Sequence of chain 1.A:
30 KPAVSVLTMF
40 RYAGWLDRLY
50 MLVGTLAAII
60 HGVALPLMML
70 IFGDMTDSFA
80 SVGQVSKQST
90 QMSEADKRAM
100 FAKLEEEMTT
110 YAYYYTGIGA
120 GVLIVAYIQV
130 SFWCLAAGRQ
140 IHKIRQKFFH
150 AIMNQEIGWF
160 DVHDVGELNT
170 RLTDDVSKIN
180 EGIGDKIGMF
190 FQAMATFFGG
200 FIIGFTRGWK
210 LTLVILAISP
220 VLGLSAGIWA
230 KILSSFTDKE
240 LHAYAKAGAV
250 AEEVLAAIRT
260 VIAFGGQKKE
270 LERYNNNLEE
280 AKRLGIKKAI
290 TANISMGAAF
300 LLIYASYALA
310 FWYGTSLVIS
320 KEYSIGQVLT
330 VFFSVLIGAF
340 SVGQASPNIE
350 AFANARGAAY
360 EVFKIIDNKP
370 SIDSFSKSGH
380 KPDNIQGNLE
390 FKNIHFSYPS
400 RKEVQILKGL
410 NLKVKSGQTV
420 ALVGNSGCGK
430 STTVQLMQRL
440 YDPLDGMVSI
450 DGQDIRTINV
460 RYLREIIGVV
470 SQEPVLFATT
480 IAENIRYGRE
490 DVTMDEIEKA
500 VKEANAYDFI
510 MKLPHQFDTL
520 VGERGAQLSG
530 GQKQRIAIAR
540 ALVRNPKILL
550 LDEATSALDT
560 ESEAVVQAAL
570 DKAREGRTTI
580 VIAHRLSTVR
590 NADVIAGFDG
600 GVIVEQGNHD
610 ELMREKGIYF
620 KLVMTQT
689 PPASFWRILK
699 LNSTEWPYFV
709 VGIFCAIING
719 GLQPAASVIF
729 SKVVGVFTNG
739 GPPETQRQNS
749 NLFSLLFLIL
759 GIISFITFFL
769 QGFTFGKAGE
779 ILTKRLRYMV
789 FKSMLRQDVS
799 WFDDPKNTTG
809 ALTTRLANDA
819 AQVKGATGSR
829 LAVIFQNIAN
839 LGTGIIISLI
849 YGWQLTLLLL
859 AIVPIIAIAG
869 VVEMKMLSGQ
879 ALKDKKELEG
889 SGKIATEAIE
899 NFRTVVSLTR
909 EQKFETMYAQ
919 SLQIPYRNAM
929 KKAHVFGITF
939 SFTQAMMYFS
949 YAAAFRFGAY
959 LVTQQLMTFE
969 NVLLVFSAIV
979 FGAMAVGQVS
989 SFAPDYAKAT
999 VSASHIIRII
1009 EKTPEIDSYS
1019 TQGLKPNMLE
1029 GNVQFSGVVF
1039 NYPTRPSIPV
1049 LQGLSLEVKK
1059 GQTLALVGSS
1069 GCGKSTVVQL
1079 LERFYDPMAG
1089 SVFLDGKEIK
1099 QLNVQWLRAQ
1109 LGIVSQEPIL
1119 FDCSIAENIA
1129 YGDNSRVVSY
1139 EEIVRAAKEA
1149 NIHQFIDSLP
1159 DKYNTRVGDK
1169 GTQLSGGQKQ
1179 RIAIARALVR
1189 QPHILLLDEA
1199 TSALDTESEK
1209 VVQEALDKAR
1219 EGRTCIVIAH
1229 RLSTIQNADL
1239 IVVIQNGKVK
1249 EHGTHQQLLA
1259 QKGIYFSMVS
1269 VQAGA

This protein binds this small molecule.
Small molecule (SMILES): Brc1ccc(Oc2c(Br)cc(Br)cc2Br)c(Br)c1

Binding-site contacts:
Ligand atom OAJ contacts residue TYR949 of chain 1.A at 4.4 Å.
Ligand atom CAO contacts residue PHE974 of chain 1.A at 4.3 Å (hydrophobic).
Ligand atom BR5 contacts residue SER975 of chain 1.A at 3.4 Å.
Ligand atom OAJ contacts residue PHE974 of chain 1.A at 4.4 Å.
Ligand atom BR2 contacts residue TYR949 of chain 1.A at 4.4 Å.
Ligand atom BR5 contacts residue PHE728 of chain 1.A at 3.4 Å.
Ligand atom BR3 contacts residue MET68 of chain 1.A at 3.4 Å.
Ligand atom BR2 contacts residue VAL978 of chain 1.A at 3.5 Å.
Ligand atom CAM contacts residue PHE979 of chain 1.A at 4.4 Å (hydrophobic).
Ligand atom BR4 contacts residue PHE974 of chain 1.A at 3.4 Å.
Ligand atom CAN contacts residue LEU971 of chain 1.A at 4.5 Å (hydrophobic).
Ligand atom BR4 contacts residue TYR949 of chain 1.A at 4.1 Å.
Ligand atom CAM contacts residue SER975 of chain 1.A at 4.0 Å.
Ligand atom CAC contacts residue MET68 of chain 1.A at 4.1 Å (hydrophobic).
Ligand atom BR3 contacts residue PHE332 of chain 1.A at 3.4 Å.
Ligand atom CAO contacts residue LEU971 of chain 1.A at 3.5 Å (hydrophobic).
Ligand atom CAB contacts residue MET68 of chain 1.A at 4.0 Å (hydrophobic).
Ligand atom CAP contacts residue PHE974 of chain 1.A at 4.0 Å (hydrophobic).
Ligand atom BR4 contacts residue LEU971 of chain 1.A at 4.1 Å.
Ligand atom CAP contacts residue LEU971 of chain 1.A at 4.2 Å (hydrophobic).
Ligand atom CAN contacts residue SER975 of chain 1.A at 3.8 Å.
Ligand atom CAK contacts residue PHE974 of chain 1.A at 4.1 Å (hydrophobic).
Ligand atom BR4 contacts residue PHE71 of chain 1.A at 3.2 Å.